The protein below binds the small molecule below.
Small molecule (SMILES): CC(=O)N[C@@H]1[C@@H](O)[C@H](O)[C@@H](CO)O[C@H]1O

Sequence of chain 1.A:
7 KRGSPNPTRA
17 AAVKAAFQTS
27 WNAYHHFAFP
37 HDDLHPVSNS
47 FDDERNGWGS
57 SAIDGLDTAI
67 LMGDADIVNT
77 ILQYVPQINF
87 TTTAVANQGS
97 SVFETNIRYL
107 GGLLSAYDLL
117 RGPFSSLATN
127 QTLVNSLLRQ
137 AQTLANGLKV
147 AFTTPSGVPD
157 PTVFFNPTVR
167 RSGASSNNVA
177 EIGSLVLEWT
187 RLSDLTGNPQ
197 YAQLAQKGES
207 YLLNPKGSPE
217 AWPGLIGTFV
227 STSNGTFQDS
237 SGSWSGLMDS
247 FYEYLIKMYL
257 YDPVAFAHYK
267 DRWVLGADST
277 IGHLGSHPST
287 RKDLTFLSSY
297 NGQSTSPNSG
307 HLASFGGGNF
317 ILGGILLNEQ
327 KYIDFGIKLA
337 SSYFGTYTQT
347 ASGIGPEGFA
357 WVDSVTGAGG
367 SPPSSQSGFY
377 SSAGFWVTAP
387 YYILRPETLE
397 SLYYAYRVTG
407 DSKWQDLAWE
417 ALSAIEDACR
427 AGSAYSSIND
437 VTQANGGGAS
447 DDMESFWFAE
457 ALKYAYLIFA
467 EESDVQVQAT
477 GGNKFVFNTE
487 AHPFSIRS

Binding-site contacts:
Ligand atom O5 contacts residue THR87 of chain 1.A at 3.9 Å.
Ligand atom C8 contacts residue ASN85 of chain 1.A at 4.4 Å.
Ligand atom N2 contacts residue ASN85 of chain 1.A at 2.9 Å (h-bond).
Ligand atom C5 contacts residue ASN85 of chain 1.A at 3.7 Å.
Ligand atom C3 contacts residue ASN85 of chain 1.A at 3.8 Å.
Ligand atom C5 contacts residue THR87 of chain 1.A at 4.0 Å.
Ligand atom C1 contacts residue THR88 of chain 1.A at 4.1 Å.
Ligand atom C1 contacts residue THR87 of chain 1.A at 3.6 Å.
Ligand atom C4 contacts residue ASN85 of chain 1.A at 4.2 Å.
Ligand atom C1 contacts residue ASN85 of chain 1.A at 1.4 Å.
Ligand atom O5 contacts residue ASN85 of chain 1.A at 2.4 Å (h-bond).
Ligand atom O5 contacts residue THR88 of chain 1.A at 3.3 Å.
Ligand atom O6 contacts residue THR88 of chain 1.A at 4.0 Å.
Ligand atom C5 contacts residue THR88 of chain 1.A at 4.1 Å.
Ligand atom C2 contacts residue ASN85 of chain 1.A at 2.5 Å.
Ligand atom C6 contacts residue THR88 of chain 1.A at 3.9 Å.
Ligand atom C7 contacts residue ASN85 of chain 1.A at 3.4 Å.
Ligand atom O7 contacts residue ASN85 of chain 1.A at 3.7 Å.